Sequence of chain 1.M:
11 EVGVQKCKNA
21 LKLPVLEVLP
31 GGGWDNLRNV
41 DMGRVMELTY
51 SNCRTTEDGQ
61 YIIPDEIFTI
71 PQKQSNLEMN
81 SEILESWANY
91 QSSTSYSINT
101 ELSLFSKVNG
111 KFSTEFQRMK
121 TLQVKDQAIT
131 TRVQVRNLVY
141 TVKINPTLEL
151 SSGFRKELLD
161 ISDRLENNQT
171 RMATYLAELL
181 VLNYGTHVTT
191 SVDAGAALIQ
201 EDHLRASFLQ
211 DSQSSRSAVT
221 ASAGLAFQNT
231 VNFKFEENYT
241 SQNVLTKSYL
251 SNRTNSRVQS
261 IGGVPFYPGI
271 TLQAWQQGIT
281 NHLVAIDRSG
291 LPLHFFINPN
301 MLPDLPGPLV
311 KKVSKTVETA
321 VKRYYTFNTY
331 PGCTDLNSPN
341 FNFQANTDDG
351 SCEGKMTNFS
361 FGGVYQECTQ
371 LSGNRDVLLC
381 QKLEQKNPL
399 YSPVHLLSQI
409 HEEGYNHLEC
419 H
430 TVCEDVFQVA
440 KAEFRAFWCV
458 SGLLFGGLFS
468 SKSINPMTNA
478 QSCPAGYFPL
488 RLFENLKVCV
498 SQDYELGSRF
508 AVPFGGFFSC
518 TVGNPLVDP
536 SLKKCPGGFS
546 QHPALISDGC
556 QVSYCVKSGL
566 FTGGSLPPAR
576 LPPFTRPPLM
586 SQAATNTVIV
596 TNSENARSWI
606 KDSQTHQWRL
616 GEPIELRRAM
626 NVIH

Sequence of chain 1.N:
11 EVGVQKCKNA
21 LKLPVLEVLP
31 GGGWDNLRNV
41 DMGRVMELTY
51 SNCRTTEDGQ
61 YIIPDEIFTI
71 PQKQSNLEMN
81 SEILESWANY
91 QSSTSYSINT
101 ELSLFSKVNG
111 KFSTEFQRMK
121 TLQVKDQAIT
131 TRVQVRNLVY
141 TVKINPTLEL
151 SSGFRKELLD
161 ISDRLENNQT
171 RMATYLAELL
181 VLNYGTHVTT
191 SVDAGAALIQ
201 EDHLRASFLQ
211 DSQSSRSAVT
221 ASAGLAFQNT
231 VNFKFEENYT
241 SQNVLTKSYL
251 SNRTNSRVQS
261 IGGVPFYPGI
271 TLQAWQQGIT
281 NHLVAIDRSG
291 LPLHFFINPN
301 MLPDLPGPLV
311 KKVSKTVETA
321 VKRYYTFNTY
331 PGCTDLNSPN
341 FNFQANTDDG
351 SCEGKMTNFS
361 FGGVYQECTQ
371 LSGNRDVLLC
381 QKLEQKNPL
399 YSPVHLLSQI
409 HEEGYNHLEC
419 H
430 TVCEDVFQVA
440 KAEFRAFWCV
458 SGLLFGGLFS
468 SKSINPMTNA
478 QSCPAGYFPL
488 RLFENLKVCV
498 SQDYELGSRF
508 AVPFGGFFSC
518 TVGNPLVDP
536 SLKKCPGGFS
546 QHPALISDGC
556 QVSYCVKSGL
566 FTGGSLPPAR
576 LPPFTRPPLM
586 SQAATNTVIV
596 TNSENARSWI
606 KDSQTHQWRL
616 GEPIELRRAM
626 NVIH

The small molecule below binds the protein below.
Small molecule (SMILES): CC(=O)N[C@H]1[C@H](O[C@H]2[C@H](O)[C@@H](NC(C)=O)CO[C@@H]2CO)O[C@H](CO)[C@@H](O)[C@@H]1O

Binding-site contacts:
Ligand atom C1 contacts residue ASN168 of chain 1.M at 1.4 Å.
Ligand atom O6 contacts residue GLN587 of chain 1.M at 4.4 Å.
Ligand atom C8 contacts residue ASN168 of chain 1.M at 4.4 Å.
Ligand atom C7 contacts residue ASN168 of chain 1.M at 3.3 Å.
Ligand atom O5 contacts residue ASN168 of chain 1.M at 2.4 Å (h-bond).
Ligand atom C8 contacts residue CYS418 of chain 1.N at 3.6 Å (hydrophobic).
Ligand atom C3 contacts residue ASN168 of chain 1.M at 3.8 Å.
Ligand atom C7 contacts residue THR590 of chain 1.M at 4.4 Å.
Ligand atom O7 contacts residue ASN168 of chain 1.M at 3.5 Å (h-bond).
Ligand atom C2 contacts residue ASN168 of chain 1.M at 2.5 Å.
Ligand atom C8 contacts residue THR590 of chain 1.M at 4.5 Å.
Ligand atom N2 contacts residue ASN168 of chain 1.M at 2.9 Å (h-bond).
Ligand atom C4 contacts residue ASN168 of chain 1.M at 4.3 Å.
Ligand atom C5 contacts residue ASN168 of chain 1.M at 3.7 Å.
Ligand atom O7 contacts residue GLN587 of chain 1.M at 3.8 Å.
Ligand atom O7 contacts residue THR590 of chain 1.M at 4.0 Å.
Ligand atom C2 contacts residue GLN587 of chain 1.M at 4.5 Å.